Binding-site contacts:
Ligand atom O1B contacts residue ARG77 of chain 52.C at 2.7 Å (salt-bridge).
Ligand atom C3 contacts residue GLY78 of chain 52.C at 4.3 Å.
Ligand atom O9 contacts residue ARG77 of chain 52.C at 3.8 Å.
Ligand atom O10 contacts residue ASN293 of chain 52.C at 4.5 Å.
Ligand atom O1A contacts residue HIS298 of chain 52.C at 4.3 Å.
Ligand atom C1 contacts residue GLY78 of chain 52.C at 4.2 Å.
Ligand atom O3 contacts residue GLY78 of chain 52.C at 3.4 Å.
Ligand atom O1A contacts residue GLY78 of chain 52.C at 3.8 Å.
Ligand atom O1A contacts residue TYR72 of chain 52.C at 3.6 Å.
Ligand atom O4 contacts residue GLY78 of chain 52.C at 3.1 Å.
Ligand atom C2 contacts residue ARG77 of chain 52.C at 4.4 Å.
Ligand atom C3 contacts residue HIS298 of chain 52.C at 3.5 Å.
Ligand atom C3 contacts residue GLY78 of chain 52.C at 3.9 Å.
Ligand atom C11 contacts residue TYR72 of chain 52.C at 4.3 Å (hydrophobic).
Ligand atom O4 contacts residue ASN80 of chain 52.C at 4.3 Å.
Ligand atom C11 contacts residue ASP85 of chain 52.D at 4.0 Å.
Ligand atom O1B contacts residue TYR72 of chain 52.C at 4.4 Å.
Ligand atom C1 contacts residue TYR72 of chain 52.C at 4.3 Å (hydrophobic).
Ligand atom O4 contacts residue THR291 of chain 52.C at 3.3 Å.
Ligand atom O8 contacts residue ARG77 of chain 52.C at 3.6 Å (salt-bridge).
Ligand atom C2 contacts residue GLY78 of chain 52.C at 4.1 Å.
Ligand atom C4 contacts residue GLY78 of chain 52.C at 3.2 Å.
Ligand atom C5 contacts residue TYR72 of chain 52.C at 3.6 Å (hydrophobic).
Ligand atom C4 contacts residue HIS298 of chain 52.C at 3.8 Å.
Ligand atom O3 contacts residue VAL296 of chain 52.C at 4.4 Å.
Ligand atom O4 contacts residue TYR72 of chain 52.C at 3.8 Å.
Ligand atom O4 contacts residue ILE79 of chain 52.C at 3.7 Å.
Ligand atom O10 contacts residue THR291 of chain 52.C at 4.4 Å.
Ligand atom O1A contacts residue ARG77 of chain 52.C at 3.0 Å (salt-bridge).
Ligand atom O4 contacts residue HIS298 of chain 52.C at 3.2 Å (h-bond).
Ligand atom C6 contacts residue ASN93 of chain 52.C at 3.7 Å.
Ligand atom C6 contacts residue TYR72 of chain 52.C at 3.9 Å (hydrophobic).
Ligand atom O4 contacts residue ARG289 of chain 52.C at 4.5 Å.
Ligand atom N5 contacts residue TYR72 of chain 52.C at 3.1 Å (h-bond).
Ligand atom O6 contacts residue ASN93 of chain 52.C at 3.4 Å (h-bond).
Ligand atom C3 contacts residue ARG77 of chain 52.C at 4.2 Å.
Ligand atom C10 contacts residue TYR72 of chain 52.C at 4.0 Å (hydrophobic).
Ligand atom C4 contacts residue TYR72 of chain 52.C at 3.4 Å (hydrophobic).
Ligand atom C1 contacts residue ARG77 of chain 52.C at 3.3 Å.
Ligand atom C4 contacts residue ARG77 of chain 52.C at 4.4 Å.

Sequence of chain 52.D:
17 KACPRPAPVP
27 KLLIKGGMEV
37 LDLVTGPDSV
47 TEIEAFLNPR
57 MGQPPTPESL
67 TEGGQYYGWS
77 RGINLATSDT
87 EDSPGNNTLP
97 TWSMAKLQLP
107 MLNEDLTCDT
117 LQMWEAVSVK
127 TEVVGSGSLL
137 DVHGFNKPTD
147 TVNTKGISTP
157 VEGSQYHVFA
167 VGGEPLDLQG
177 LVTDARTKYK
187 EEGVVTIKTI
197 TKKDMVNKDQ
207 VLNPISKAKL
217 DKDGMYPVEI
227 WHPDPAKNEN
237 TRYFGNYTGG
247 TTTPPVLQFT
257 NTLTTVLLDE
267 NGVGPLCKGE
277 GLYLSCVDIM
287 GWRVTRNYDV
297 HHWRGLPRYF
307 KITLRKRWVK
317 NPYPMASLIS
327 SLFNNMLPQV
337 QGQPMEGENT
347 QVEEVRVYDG

This small molecule binds to this protein.
Small molecule (SMILES): CC(=O)N[C@H]1[C@H]([C@H](O)[C@H](O)CO)O[C@@](O[C@H]2[C@@H](O)[C@@H](CO)O[C@@H](O[C@H]3[C@H](O)[C@@H](O)[C@H](O)O[C@@H]3CO)[C@@H]2O)(C(=O)O)C[C@@H]1O

Sequence of chain 52.C:
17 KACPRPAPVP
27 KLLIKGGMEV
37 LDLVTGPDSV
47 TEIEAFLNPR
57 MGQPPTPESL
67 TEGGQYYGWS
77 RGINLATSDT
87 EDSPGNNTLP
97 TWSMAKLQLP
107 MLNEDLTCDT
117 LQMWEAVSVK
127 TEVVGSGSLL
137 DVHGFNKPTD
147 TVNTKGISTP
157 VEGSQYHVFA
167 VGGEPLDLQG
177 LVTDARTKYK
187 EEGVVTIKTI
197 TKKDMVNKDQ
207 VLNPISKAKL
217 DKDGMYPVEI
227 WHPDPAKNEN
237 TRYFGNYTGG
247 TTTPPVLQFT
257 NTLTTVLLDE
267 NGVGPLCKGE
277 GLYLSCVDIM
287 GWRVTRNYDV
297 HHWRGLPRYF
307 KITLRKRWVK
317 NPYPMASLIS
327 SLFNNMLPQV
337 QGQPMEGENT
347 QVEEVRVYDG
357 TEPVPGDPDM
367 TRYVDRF